A small-molecule ligand and the protein it binds are described below.
Small molecule (SMILES): OC[C@H]1O[C@H](O[C@H]2[C@H](O)[C@@H](O)[C@@H](O[C@H]3[C@H](O)[C@@H](O)[C@@H](O[C@H]4[C@H](O)[C@@H](O)[C@@H](O[C@H]5[C@H](O)[C@@H](O)[C@@H](O[C@H]6[C@H](O)[C@@H](O)[C@@H](O)O[C@@H]6CO)O[C@@H]5CO)O[C@@H]4CO)O[C@@H]3CO)O[C@@H]2CO)[C@H](O)[C@@H](O)[C@@H]1O

Sequence of chain 1.B:
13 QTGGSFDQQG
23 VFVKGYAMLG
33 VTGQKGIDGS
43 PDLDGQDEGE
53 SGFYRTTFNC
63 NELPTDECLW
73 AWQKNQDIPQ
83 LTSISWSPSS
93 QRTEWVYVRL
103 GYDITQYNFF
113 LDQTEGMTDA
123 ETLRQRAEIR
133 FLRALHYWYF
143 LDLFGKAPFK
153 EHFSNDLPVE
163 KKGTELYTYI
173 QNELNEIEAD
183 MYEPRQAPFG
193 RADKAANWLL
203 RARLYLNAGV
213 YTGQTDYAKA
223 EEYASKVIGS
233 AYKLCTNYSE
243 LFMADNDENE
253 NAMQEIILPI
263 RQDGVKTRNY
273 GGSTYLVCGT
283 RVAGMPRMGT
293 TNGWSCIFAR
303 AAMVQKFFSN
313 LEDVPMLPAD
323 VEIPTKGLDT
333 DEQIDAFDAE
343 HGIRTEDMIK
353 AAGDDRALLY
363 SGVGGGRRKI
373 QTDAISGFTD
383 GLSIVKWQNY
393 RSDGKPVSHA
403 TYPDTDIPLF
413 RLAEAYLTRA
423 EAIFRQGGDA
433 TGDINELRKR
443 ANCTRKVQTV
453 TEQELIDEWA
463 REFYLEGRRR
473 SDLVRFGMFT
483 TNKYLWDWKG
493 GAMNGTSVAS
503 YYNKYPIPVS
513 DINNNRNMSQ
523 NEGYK

Binding-site contacts:
Ligand atom C1 contacts residue TYR272 of chain 1.B at 3.9 Å (hydrophobic).
Ligand atom O5 contacts residue TRP74 of chain 1.B at 3.6 Å.
Ligand atom O5 contacts residue TRP296 of chain 1.B at 3.6 Å.
Ligand atom O3 contacts residue TRP74 of chain 1.B at 3.9 Å.
Ligand atom O6 contacts residue SER297 of chain 1.B at 3.9 Å.
Ligand atom C2 contacts residue CYS298 of chain 1.B at 3.7 Å (hydrophobic).
Ligand atom C2 contacts residue ARG57 of chain 1.B at 3.5 Å.
Ligand atom O3 contacts residue TYR272 of chain 1.B at 4.0 Å.
Ligand atom O5 contacts residue TYR272 of chain 1.B at 3.8 Å.
Ligand atom O6 contacts residue EDO1 of chain 1.O at 3.5 Å.
Ligand atom O1 contacts residue EDO1 of chain 1.O at 3.6 Å.
Ligand atom O2 contacts residue TRP74 of chain 1.B at 3.8 Å.
Ligand atom O2 contacts residue ARG57 of chain 1.B at 2.6 Å (salt-bridge).
Ligand atom C2 contacts residue TRP74 of chain 1.B at 3.8 Å (hydrophobic).
Ligand atom C2 contacts residue GLY51 of chain 1.B at 3.9 Å.
Ligand atom C4 contacts residue TRP296 of chain 1.B at 4.0 Å (hydrophobic).
Ligand atom C1 contacts residue TRP74 of chain 1.B at 3.7 Å (hydrophobic).
Ligand atom O5 contacts residue CYS298 of chain 1.B at 3.5 Å (h-bond).
Ligand atom O2 contacts residue GLU50 of chain 1.B at 3.2 Å (salt-bridge).
Ligand atom C3 contacts residue ARG57 of chain 1.B at 3.9 Å.
Ligand atom O6 contacts residue TRP296 of chain 1.B at 2.7 Å (h-bond).
Ligand atom O2 contacts residue TRP72 of chain 1.B at 3.5 Å.
Ligand atom C1 contacts residue CYS298 of chain 1.B at 3.4 Å (hydrophobic).
Ligand atom O6 contacts residue ASN294 of chain 1.B at 4.0 Å.
Ligand atom O3 contacts residue ARG57 of chain 1.B at 3.0 Å (salt-bridge).
Ligand atom O3 contacts residue ASP49 of chain 1.B at 3.9 Å.
Ligand atom O2 contacts residue ASN77 of chain 1.B at 2.6 Å (h-bond).
Ligand atom C2 contacts residue ASN77 of chain 1.B at 3.6 Å.
Ligand atom O3 contacts residue TRP72 of chain 1.B at 4.0 Å.
Ligand atom O6 contacts residue TRP74 of chain 1.B at 3.6 Å (h-bond).
Ligand atom O2 contacts residue ASP49 of chain 1.B at 3.5 Å.
Ligand atom O2 contacts residue GLY51 of chain 1.B at 3.0 Å (h-bond).
Ligand atom C4 contacts residue TRP74 of chain 1.B at 4.0 Å (hydrophobic).
Ligand atom C2 contacts residue TYR272 of chain 1.B at 3.7 Å (hydrophobic).
Ligand atom O3 contacts residue GLY51 of chain 1.B at 3.1 Å.
Ligand atom C2 contacts residue TRP296 of chain 1.B at 3.9 Å (hydrophobic).
Ligand atom C3 contacts residue ASP49 of chain 1.B at 3.9 Å.
Ligand atom O3 contacts residue ASN77 of chain 1.B at 3.1 Å (h-bond).
Ligand atom C5 contacts residue EDO1 of chain 1.O at 3.6 Å.
Ligand atom C6 contacts residue TRP296 of chain 1.B at 3.9 Å (hydrophobic).